Sequence of chain 3.A:
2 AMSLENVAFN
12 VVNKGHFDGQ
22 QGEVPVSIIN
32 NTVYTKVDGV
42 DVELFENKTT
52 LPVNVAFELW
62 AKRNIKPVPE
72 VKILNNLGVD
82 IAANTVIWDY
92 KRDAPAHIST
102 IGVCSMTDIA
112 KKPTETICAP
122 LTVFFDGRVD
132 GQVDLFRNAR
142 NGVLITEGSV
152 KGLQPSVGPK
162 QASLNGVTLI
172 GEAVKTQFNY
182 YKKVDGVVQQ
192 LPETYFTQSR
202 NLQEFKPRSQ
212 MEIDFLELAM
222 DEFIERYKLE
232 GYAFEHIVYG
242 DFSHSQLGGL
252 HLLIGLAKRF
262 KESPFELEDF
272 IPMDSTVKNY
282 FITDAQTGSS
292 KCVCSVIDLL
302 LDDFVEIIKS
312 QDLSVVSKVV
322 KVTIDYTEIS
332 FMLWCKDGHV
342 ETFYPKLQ

Sequence of chain 2.A:
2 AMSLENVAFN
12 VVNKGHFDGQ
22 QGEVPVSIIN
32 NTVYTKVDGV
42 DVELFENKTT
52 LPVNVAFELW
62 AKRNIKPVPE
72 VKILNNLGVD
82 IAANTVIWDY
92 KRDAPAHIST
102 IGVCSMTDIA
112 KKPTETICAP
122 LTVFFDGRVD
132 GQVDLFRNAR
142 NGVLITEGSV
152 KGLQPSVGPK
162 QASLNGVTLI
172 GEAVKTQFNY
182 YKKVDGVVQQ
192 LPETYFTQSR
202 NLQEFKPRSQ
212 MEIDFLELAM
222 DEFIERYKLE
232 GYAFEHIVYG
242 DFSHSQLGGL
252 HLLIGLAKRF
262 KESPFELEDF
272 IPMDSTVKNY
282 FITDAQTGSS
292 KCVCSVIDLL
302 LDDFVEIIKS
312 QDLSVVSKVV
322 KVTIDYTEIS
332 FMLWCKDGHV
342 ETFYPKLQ

A small-molecule ligand and the protein it binds are described below.
Small molecule (SMILES): CC(C)(CO)NC(=O)c1cccc(Cl)c1

Binding-site contacts:
Ligand atom C14 contacts residue PHE266 of chain 3.A at 3.8 Å (hydrophobic).
Ligand atom O05 contacts residue ALA286 of chain 3.A at 3.5 Å.
Ligand atom C12 contacts residue GLN204 of chain 3.A at 4.2 Å.
Ligand atom C11 contacts residue GLN204 of chain 3.A at 3.5 Å.
Ligand atom C11 contacts residue LEU203 of chain 3.A at 4.3 Å (hydrophobic).
Ligand atom N06 contacts residue GLU267 of chain 3.A at 3.4 Å (salt-bridge).
Ligand atom C04 contacts residue ALA286 of chain 3.A at 4.3 Å (hydrophobic).
Ligand atom C12 contacts residue LEU268 of chain 3.A at 4.1 Å (hydrophobic).
Ligand atom C11 contacts residue PHE261 of chain 3.A at 4.0 Å (hydrophobic).
Ligand atom C13 contacts residue LEU268 of chain 3.A at 3.8 Å (hydrophobic).
Ligand atom C02 contacts residue GLU267 of chain 3.A at 3.9 Å.
Ligand atom C09 contacts residue PHE266 of chain 3.A at 3.4 Å (hydrophobic).
Ligand atom C11 contacts residue PHE266 of chain 3.A at 3.6 Å (hydrophobic).
Ligand atom O05 contacts residue PRO265 of chain 3.A at 3.2 Å.
Ligand atom C01 contacts residue GLU267 of chain 3.A at 3.4 Å.
Ligand atom CL15 contacts residue LEU268 of chain 3.A at 3.1 Å.
Ligand atom O05 contacts residue PHE266 of chain 3.A at 3.3 Å (h-bond).
Ligand atom O05 contacts residue GLU267 of chain 3.A at 4.3 Å.
Ligand atom C03 contacts residue GLU267 of chain 3.A at 4.1 Å.
Ligand atom C07 contacts residue PHE266 of chain 3.A at 3.8 Å (hydrophobic).
Ligand atom C13 contacts residue GLU267 of chain 3.A at 3.8 Å.
Ligand atom CL15 contacts residue GLU267 of chain 3.A at 2.9 Å.
Ligand atom C10 contacts residue PHE266 of chain 3.A at 3.3 Å (hydrophobic).
Ligand atom C13 contacts residue PHE266 of chain 3.A at 4.1 Å (hydrophobic).
Ligand atom C01 contacts residue VAL168 of chain 2.A at 3.5 Å (hydrophobic).
Ligand atom C04 contacts residue PRO265 of chain 3.A at 3.9 Å (hydrophobic).
Ligand atom C03 contacts residue GLU205 of chain 2.A at 4.4 Å.
Ligand atom C10 contacts residue GLN204 of chain 3.A at 4.3 Å.
Ligand atom C12 contacts residue PHE266 of chain 3.A at 4.0 Å (hydrophobic).
Ligand atom C14 contacts residue GLU267 of chain 3.A at 3.6 Å.
Ligand atom C10 contacts residue PHE261 of chain 3.A at 3.5 Å (hydrophobic).
Ligand atom C14 contacts residue LEU268 of chain 3.A at 4.3 Å (hydrophobic).
Ligand atom C09 contacts residue GLU267 of chain 3.A at 4.4 Å.
Ligand atom N06 contacts residue PHE266 of chain 3.A at 3.7 Å.
Ligand atom C07 contacts residue GLU267 of chain 3.A at 4.3 Å.
Ligand atom C04 contacts residue GLU205 of chain 2.A at 4.0 Å.